Sequence of chain 2.C:
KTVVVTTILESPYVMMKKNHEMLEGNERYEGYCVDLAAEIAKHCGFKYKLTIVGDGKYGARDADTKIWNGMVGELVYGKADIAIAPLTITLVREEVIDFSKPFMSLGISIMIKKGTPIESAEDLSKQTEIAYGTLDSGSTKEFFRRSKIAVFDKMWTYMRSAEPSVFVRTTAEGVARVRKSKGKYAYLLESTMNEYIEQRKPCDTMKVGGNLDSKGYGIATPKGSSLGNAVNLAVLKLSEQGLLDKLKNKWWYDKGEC

Binding-site contacts:
Ligand atom O contacts residue SER139 of chain 2.C at 2.9 Å (h-bond).
Ligand atom CB contacts residue GLY138 of chain 2.C at 4.2 Å.
Ligand atom O contacts residue ARG93 of chain 2.C at 2.8 Å (salt-bridge).
Ligand atom OE2 contacts residue LEU135 of chain 2.C at 4.2 Å.
Ligand atom OXT contacts residue PRO86 of chain 2.C at 3.4 Å (h-bond).
Ligand atom OXT contacts residue THR88 of chain 2.C at 2.7 Å (h-bond).
Ligand atom CA contacts residue SER139 of chain 2.C at 4.0 Å.
Ligand atom OE1 contacts residue THR140 of chain 2.C at 3.2 Å (h-bond).
Ligand atom N contacts residue TYR58 of chain 2.C at 3.9 Å.
Ligand atom OXT contacts residue SER139 of chain 2.C at 4.0 Å.
Ligand atom C contacts residue TYR58 of chain 2.C at 3.9 Å (hydrophobic).
Ligand atom N contacts residue THR88 of chain 2.C at 3.5 Å (h-bond).
Ligand atom N contacts residue PRO86 of chain 2.C at 3.0 Å (h-bond).
Ligand atom CB contacts residue SER139 of chain 2.C at 4.2 Å.
Ligand atom C contacts residue ARG93 of chain 2.C at 3.4 Å.
Ligand atom CG contacts residue LEU135 of chain 2.C at 3.2 Å (hydrophobic).
Ligand atom CA contacts residue GLU190 of chain 2.C at 3.6 Å.
Ligand atom CD contacts residue GLU190 of chain 2.C at 4.1 Å.
Ligand atom N contacts residue TYR217 of chain 2.C at 4.1 Å.
Ligand atom CB contacts residue TYR58 of chain 2.C at 3.7 Å (hydrophobic).
Ligand atom OXT contacts residue LEU87 of chain 2.C at 3.5 Å.
Ligand atom C contacts residue PRO86 of chain 2.C at 4.2 Å (hydrophobic).
Ligand atom OE1 contacts residue GLU190 of chain 2.C at 4.0 Å.
Ligand atom O contacts residue TYR58 of chain 2.C at 3.8 Å.
Ligand atom CD contacts residue LEU135 of chain 2.C at 3.8 Å (hydrophobic).
Ligand atom N contacts residue GLU190 of chain 2.C at 2.8 Å (salt-bridge).
Ligand atom CG contacts residue TYR58 of chain 2.C at 4.0 Å (hydrophobic).
Ligand atom CG contacts residue GLU190 of chain 2.C at 4.0 Å.
Ligand atom OXT contacts residue TYR58 of chain 2.C at 3.8 Å.
Ligand atom C contacts residue SER139 of chain 2.C at 3.7 Å.
Ligand atom CA contacts residue THR88 of chain 2.C at 3.6 Å.
Ligand atom O contacts residue GLY138 of chain 2.C at 3.6 Å.
Ligand atom OE2 contacts residue THR140 of chain 2.C at 2.4 Å (h-bond).
Ligand atom CA contacts residue PRO86 of chain 2.C at 4.2 Å (hydrophobic).
Ligand atom C contacts residue THR88 of chain 2.C at 3.6 Å.
Ligand atom OE2 contacts residue SER139 of chain 2.C at 3.9 Å.
Ligand atom CD contacts residue THR140 of chain 2.C at 3.1 Å.
Ligand atom OE1 contacts residue LEU135 of chain 2.C at 4.1 Å.
Ligand atom CB contacts residue LEU135 of chain 2.C at 3.9 Å (hydrophobic).
Ligand atom OXT contacts residue ARG93 of chain 2.C at 2.9 Å (salt-bridge).

A protein and the small-molecule ligand that binds it are described below.
Small molecule (SMILES): N[C@@H](CCC(=O)O)C(=O)O